Sequence of chain 1.B:
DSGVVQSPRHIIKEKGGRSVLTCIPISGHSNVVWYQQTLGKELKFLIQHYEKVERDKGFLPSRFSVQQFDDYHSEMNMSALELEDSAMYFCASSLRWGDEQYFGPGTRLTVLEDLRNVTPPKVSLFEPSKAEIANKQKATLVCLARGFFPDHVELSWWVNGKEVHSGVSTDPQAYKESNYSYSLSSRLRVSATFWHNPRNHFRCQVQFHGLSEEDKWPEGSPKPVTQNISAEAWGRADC

The protein below binds the small molecule below.
Small molecule (SMILES): CC(=O)N[C@@H]1[C@@H](O)[C@H](O)[C@@H](CO)O[C@H]1O

Binding-site contacts:
Ligand atom C5 contacts residue ARG18 of chain 1.B at 3.7 Å.
Ligand atom C4 contacts residue ASN77 of chain 1.B at 3.5 Å.
Ligand atom O6 contacts residue ARG18 of chain 1.B at 3.2 Å (salt-bridge).
Ligand atom C1 contacts residue ASN77 of chain 1.B at 1.4 Å.
Ligand atom N2 contacts residue SER65 of chain 1.B at 4.2 Å.
Ligand atom O5 contacts residue ARG18 of chain 1.B at 3.8 Å.
Ligand atom O6 contacts residue VAL20 of chain 1.B at 4.1 Å.
Ligand atom O6 contacts residue MET78 of chain 1.B at 4.1 Å.
Ligand atom O7 contacts residue SER65 of chain 1.B at 4.5 Å.
Ligand atom C6 contacts residue ARG18 of chain 1.B at 2.8 Å.
Ligand atom O4 contacts residue ASN77 of chain 1.B at 4.4 Å.
Ligand atom C4 contacts residue ARG18 of chain 1.B at 4.2 Å.
Ligand atom N2 contacts residue ASN77 of chain 1.B at 2.9 Å (h-bond).
Ligand atom C7 contacts residue SER65 of chain 1.B at 4.1 Å.
Ligand atom C1 contacts residue SER65 of chain 1.B at 4.3 Å.
Ligand atom O5 contacts residue SER79 of chain 1.B at 3.9 Å.
Ligand atom C3 contacts residue ASN77 of chain 1.B at 3.0 Å.
Ligand atom C5 contacts residue ASN77 of chain 1.B at 2.8 Å.
Ligand atom C6 contacts residue ASN77 of chain 1.B at 3.8 Å.
Ligand atom O5 contacts residue ASN77 of chain 1.B at 2.4 Å (h-bond).
Ligand atom O3 contacts residue ASN77 of chain 1.B at 4.3 Å.
Ligand atom C8 contacts residue SER65 of chain 1.B at 4.1 Å.
Ligand atom C7 contacts residue ASN77 of chain 1.B at 4.0 Å.
Ligand atom C2 contacts residue ASN77 of chain 1.B at 2.5 Å.
Ligand atom O6 contacts residue ASN77 of chain 1.B at 3.2 Å (h-bond).
Ligand atom O6 contacts residue SER79 of chain 1.B at 3.8 Å.